Sequence of chain 1.B:
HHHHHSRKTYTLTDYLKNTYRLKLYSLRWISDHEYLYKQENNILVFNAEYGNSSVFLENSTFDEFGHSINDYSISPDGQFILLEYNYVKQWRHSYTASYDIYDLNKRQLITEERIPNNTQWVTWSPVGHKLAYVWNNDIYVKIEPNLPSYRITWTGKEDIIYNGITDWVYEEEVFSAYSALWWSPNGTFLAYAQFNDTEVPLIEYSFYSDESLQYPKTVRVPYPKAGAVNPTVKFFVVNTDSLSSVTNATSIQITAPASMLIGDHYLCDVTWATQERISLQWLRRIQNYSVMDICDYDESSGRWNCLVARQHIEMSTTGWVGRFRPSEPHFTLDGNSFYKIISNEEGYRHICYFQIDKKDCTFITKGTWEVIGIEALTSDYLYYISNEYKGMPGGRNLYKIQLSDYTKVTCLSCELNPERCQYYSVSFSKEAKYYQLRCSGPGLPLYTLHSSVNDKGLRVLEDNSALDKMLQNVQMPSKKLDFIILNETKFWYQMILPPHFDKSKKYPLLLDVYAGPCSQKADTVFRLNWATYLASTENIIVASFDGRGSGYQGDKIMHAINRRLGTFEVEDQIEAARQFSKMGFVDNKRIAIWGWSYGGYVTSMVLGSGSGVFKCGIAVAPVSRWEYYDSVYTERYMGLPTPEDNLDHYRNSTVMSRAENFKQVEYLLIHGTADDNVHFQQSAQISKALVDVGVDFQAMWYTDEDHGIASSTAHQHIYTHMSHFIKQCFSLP

Binding-site contacts:
Ligand atom C7 contacts residue ASN203 of chain 1.B at 3.7 Å.
Ligand atom O7 contacts residue ILE168 of chain 1.B at 4.2 Å.
Ligand atom N2 contacts residue ASN203 of chain 1.B at 3.1 Å (h-bond).
Ligand atom C2 contacts residue ASN203 of chain 1.B at 2.6 Å.
Ligand atom C1 contacts residue ILE168 of chain 1.B at 4.2 Å (hydrophobic).
Ligand atom C1 contacts residue ASN203 of chain 1.B at 1.4 Å.
Ligand atom O7 contacts residue ASN203 of chain 1.B at 3.5 Å (h-bond).
Ligand atom O6 contacts residue THR205 of chain 1.B at 3.9 Å.
Ligand atom O5 contacts residue ASN203 of chain 1.B at 2.3 Å (h-bond).
Ligand atom C3 contacts residue ASN203 of chain 1.B at 3.9 Å.
Ligand atom C5 contacts residue ASN203 of chain 1.B at 3.6 Å.
Ligand atom O7 contacts residue GLN201 of chain 1.B at 4.3 Å.
Ligand atom C4 contacts residue ASN203 of chain 1.B at 4.3 Å.
Ligand atom O7 contacts residue LYS241 of chain 1.B at 4.2 Å.
Ligand atom C7 contacts residue ILE168 of chain 1.B at 3.9 Å (hydrophobic).
Ligand atom C8 contacts residue ILE168 of chain 1.B at 4.4 Å (hydrophobic).
Ligand atom N2 contacts residue ILE168 of chain 1.B at 3.6 Å.
Ligand atom C8 contacts residue GLU206 of chain 1.B at 3.7 Å.
Ligand atom C5 contacts residue THR205 of chain 1.B at 3.8 Å.
Ligand atom C6 contacts residue GLU206 of chain 1.B at 4.1 Å.
Ligand atom O5 contacts residue THR205 of chain 1.B at 3.8 Å.
Ligand atom O7 contacts residue THR205 of chain 1.B at 4.1 Å.
Ligand atom C1 contacts residue THR205 of chain 1.B at 3.5 Å.
Ligand atom O6 contacts residue GLU206 of chain 1.B at 3.1 Å (salt-bridge).

The protein below binds the small molecule below.
Small molecule (SMILES): CC(=O)N[C@H]1[C@H](O[C@H]2[C@H](O)[C@@H](NC(C)=O)CO[C@@H]2CO)O[C@H](CO)[C@@H](O)[C@@H]1O